Binding-site contacts:
Ligand atom N1 contacts residue CYS95 of chain 1.A at 4.2 Å.
Ligand atom C5 contacts residue PRO41 of chain 1.A at 4.2 Å (hydrophobic).
Ligand atom C4 contacts residue LEU51 of chain 1.A at 4.0 Å (hydrophobic).
Ligand atom C7 contacts residue VAL46 of chain 1.A at 3.7 Å (hydrophobic).
Ligand atom C contacts residue GLN44 of chain 1.A at 3.4 Å.
Ligand atom C5 contacts residue LEU51 of chain 1.A at 4.0 Å (hydrophobic).
Ligand atom C6 contacts residue VAL46 of chain 1.A at 3.8 Å (hydrophobic).
Ligand atom N contacts residue VAL46 of chain 1.A at 4.2 Å.
Ligand atom C1 contacts residue TRP40 of chain 1.A at 4.0 Å (hydrophobic).
Ligand atom C2 contacts residue PRO41 of chain 1.A at 4.1 Å (hydrophobic).
Ligand atom N3 contacts residue ASN99 of chain 1.A at 4.2 Å.
Ligand atom C8 contacts residue ASN99 of chain 1.A at 4.0 Å.
Ligand atom C11 contacts residue ILE105 of chain 1.A at 4.1 Å (hydrophobic).
Ligand atom C contacts residue TRP40 of chain 1.A at 3.8 Å (hydrophobic).
Ligand atom S contacts residue VAL46 of chain 1.A at 4.1 Å.
Ligand atom C contacts residue PRO41 of chain 1.A at 3.5 Å (hydrophobic).
Ligand atom C6 contacts residue ILE105 of chain 1.A at 4.0 Å (hydrophobic).
Ligand atom C7 contacts residue PHE42 of chain 1.A at 3.6 Å (hydrophobic).
Ligand atom N1 contacts residue VAL46 of chain 1.A at 4.2 Å.
Ligand atom N2 contacts residue TYR98 of chain 1.A at 4.1 Å.
Ligand atom N contacts residue ILE105 of chain 1.A at 4.1 Å.
Ligand atom C12 contacts residue TRP40 of chain 1.A at 4.1 Å (hydrophobic).
Ligand atom N3 contacts residue ILE105 of chain 1.A at 4.2 Å.
Ligand atom C13 contacts residue MET108 of chain 1.A at 4.0 Å (hydrophobic).
Ligand atom C9 contacts residue LEU53 of chain 1.A at 3.8 Å (hydrophobic).
Ligand atom C12 contacts residue ILE105 of chain 1.A at 3.7 Å (hydrophobic).
Ligand atom S contacts residue LEU51 of chain 1.A at 3.8 Å.
Ligand atom S contacts residue PRO41 of chain 1.A at 3.5 Å (h-bond).
Ligand atom C7 contacts residue PRO41 of chain 1.A at 3.5 Å (hydrophobic).
Ligand atom N2 contacts residue ASN99 of chain 1.A at 3.0 Å (h-bond).
Ligand atom C3 contacts residue LEU51 of chain 1.A at 3.6 Å (hydrophobic).
Ligand atom C2 contacts residue LEU51 of chain 1.A at 3.7 Å (hydrophobic).
Ligand atom C9 contacts residue ASN99 of chain 1.A at 4.0 Å.
Ligand atom N1 contacts residue ILE105 of chain 1.A at 4.1 Å.
Ligand atom N1 contacts residue ASN99 of chain 1.A at 3.6 Å (h-bond).
Ligand atom C1 contacts residue LEU51 of chain 1.A at 4.0 Å (hydrophobic).
Ligand atom N1 contacts residue TYR56 of chain 1.A at 4.2 Å.
Ligand atom C13 contacts residue TRP40 of chain 1.A at 3.7 Å (hydrophobic).
Ligand atom C8 contacts residue ILE105 of chain 1.A at 4.2 Å (hydrophobic).
Ligand atom N2 contacts residue TYR56 of chain 1.A at 4.0 Å.

Sequence of chain 1.A:
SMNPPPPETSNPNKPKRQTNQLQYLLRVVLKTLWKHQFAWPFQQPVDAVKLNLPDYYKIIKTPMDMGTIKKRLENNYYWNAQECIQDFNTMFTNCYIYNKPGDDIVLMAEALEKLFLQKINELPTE

The small molecule below binds the protein below.
Small molecule (SMILES): CCc1cc2c(s1)-[n+]1c(n[nH]c1C)CN=C2c1ccccc1Cl